Binding-site contacts:
Ligand atom C6 contacts residue SER420 of chain 3.A at 4.3 Å.
Ligand atom N6 contacts residue PRO419 of chain 3.A at 3.4 Å (h-bond).
Ligand atom N9 contacts residue PRO203 of chain 3.A at 4.2 Å.
Ligand atom C2 contacts residue GLY427 of chain 3.A at 3.4 Å.
Ligand atom O4' contacts residue HIS418 of chain 3.A at 4.1 Å.
Ligand atom N6 contacts residue SER420 of chain 3.A at 4.0 Å.
Ligand atom N3 contacts residue PRO419 of chain 3.A at 4.3 Å.
Ligand atom C5 contacts residue PRO203 of chain 3.A at 4.3 Å (hydrophobic).
Ligand atom C5 contacts residue SER420 of chain 3.A at 4.3 Å.
Ligand atom O2P contacts residue HIS416 of chain 3.A at 2.8 Å (h-bond).
Ligand atom C6 contacts residue GLY427 of chain 3.A at 3.7 Å.
Ligand atom N7 contacts residue HIS418 of chain 3.A at 4.4 Å.
Ligand atom C2 contacts residue PRO419 of chain 3.A at 4.0 Å (hydrophobic).
Ligand atom N1 contacts residue VAL202 of chain 3.A at 3.7 Å.
Ligand atom N7 contacts residue SER420 of chain 3.A at 3.9 Å.
Ligand atom N1 contacts residue GLY427 of chain 3.A at 2.7 Å (h-bond).
Ligand atom N6 contacts residue PHE426 of chain 3.A at 3.8 Å.
Ligand atom N3 contacts residue PRO203 of chain 3.A at 4.4 Å.
Ligand atom O4' contacts residue PRO419 of chain 3.A at 4.3 Å.
Ligand atom C4 contacts residue PRO419 of chain 3.A at 4.2 Å (hydrophobic).
Ligand atom C5 contacts residue PRO419 of chain 3.A at 3.7 Å (hydrophobic).
Ligand atom N1 contacts residue PRO419 of chain 3.A at 3.5 Å (h-bond).
Ligand atom O5' contacts residue PRO419 of chain 3.A at 3.9 Å.
Ligand atom C4 contacts residue PRO203 of chain 3.A at 4.2 Å (hydrophobic).
Ligand atom N6 contacts residue VAL202 of chain 3.A at 4.0 Å.
Ligand atom C8 contacts residue PRO203 of chain 3.A at 4.4 Å (hydrophobic).
Ligand atom N9 contacts residue HIS418 of chain 3.A at 4.3 Å.
Ligand atom C1' contacts residue HIS418 of chain 3.A at 4.1 Å.
Ligand atom C2' contacts residue PRO203 of chain 3.A at 4.0 Å (hydrophobic).
Ligand atom N6 contacts residue GLY427 of chain 3.A at 2.8 Å (h-bond).
Ligand atom C2 contacts residue VAL202 of chain 3.A at 4.3 Å (hydrophobic).
Ligand atom O2P contacts residue PRO419 of chain 3.A at 4.2 Å.
Ligand atom C8 contacts residue HIS418 of chain 3.A at 3.7 Å.
Ligand atom P contacts residue HIS416 of chain 3.A at 4.0 Å.
Ligand atom C6 contacts residue PRO203 of chain 3.A at 4.4 Å (hydrophobic).
Ligand atom C6 contacts residue PRO419 of chain 3.A at 3.2 Å (hydrophobic).
Ligand atom O1P contacts residue HIS416 of chain 3.A at 4.2 Å.
Ligand atom N6 contacts residue GLY425 of chain 3.A at 4.1 Å.
Ligand atom C6 contacts residue VAL202 of chain 3.A at 3.9 Å (hydrophobic).
Ligand atom N7 contacts residue PRO419 of chain 3.A at 4.3 Å.

This protein binds this small molecule.
Small molecule (SMILES): Nc1ncnc2c1ncn2[C@H]1C[C@H](O)[C@@H](COP(=O)(O)O)O1

Sequence of chain 3.A:
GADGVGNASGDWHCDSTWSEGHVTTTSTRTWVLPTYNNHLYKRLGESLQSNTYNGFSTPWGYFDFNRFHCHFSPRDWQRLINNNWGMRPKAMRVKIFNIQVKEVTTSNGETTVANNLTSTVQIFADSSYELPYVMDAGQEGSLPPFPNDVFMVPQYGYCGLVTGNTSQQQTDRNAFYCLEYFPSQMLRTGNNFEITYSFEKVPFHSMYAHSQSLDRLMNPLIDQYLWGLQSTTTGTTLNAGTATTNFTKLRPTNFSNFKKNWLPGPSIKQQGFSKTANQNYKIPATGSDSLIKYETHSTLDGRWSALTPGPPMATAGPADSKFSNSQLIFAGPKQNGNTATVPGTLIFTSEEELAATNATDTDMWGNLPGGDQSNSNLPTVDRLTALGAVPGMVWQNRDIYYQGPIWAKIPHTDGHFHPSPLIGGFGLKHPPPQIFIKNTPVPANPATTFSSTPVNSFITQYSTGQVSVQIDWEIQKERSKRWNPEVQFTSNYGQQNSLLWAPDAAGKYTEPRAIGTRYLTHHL